This protein binds this small molecule.
Small molecule (SMILES): N=C1N[C@H]2[C@H](CS[C@H]2CCCCC(=O)O)N1

Binding-site contacts:
Ligand atom C4 contacts residue VAL47 of chain 1.B at 3.7 Å (hydrophobic).
Ligand atom N1 contacts residue ASN23 of chain 1.B at 3.6 Å.
Ligand atom C3 contacts residue TYR43 of chain 1.B at 3.5 Å (hydrophobic).
Ligand atom C10 contacts residue ASN49 of chain 1.B at 3.3 Å.
Ligand atom N2 contacts residue LEU25 of chain 1.B at 3.7 Å.
Ligand atom N3 contacts residue SER45 of chain 1.B at 3.7 Å.
Ligand atom C10 contacts residue TRP79 of chain 1.B at 3.8 Å (hydrophobic).
Ligand atom N1 contacts residue TYR43 of chain 1.B at 3.9 Å.
Ligand atom C3 contacts residue SER27 of chain 1.B at 3.5 Å.
Ligand atom C8 contacts residue LEU110 of chain 1.B at 3.7 Å (hydrophobic).
Ligand atom O11 contacts residue GLY48 of chain 1.B at 3.6 Å.
Ligand atom C6 contacts residue TRP108 of chain 1.B at 3.6 Å (hydrophobic).
Ligand atom S1 contacts residue LEU110 of chain 1.B at 3.8 Å.
Ligand atom N3 contacts residue LEU25 of chain 1.B at 3.8 Å.
Ligand atom C5 contacts residue ASP128 of chain 1.B at 3.8 Å.
Ligand atom C9 contacts residue VAL47 of chain 1.B at 3.8 Å (hydrophobic).
Ligand atom C7 contacts residue SER45 of chain 1.B at 3.4 Å.
Ligand atom S1 contacts residue THR90 of chain 1.B at 3.3 Å (h-bond).
Ligand atom C5 contacts residue TRP108 of chain 1.B at 3.8 Å (hydrophobic).
Ligand atom N3 contacts residue TYR43 of chain 1.B at 2.7 Å (h-bond).
Ligand atom C3 contacts residue ASN23 of chain 1.B at 3.6 Å.
Ligand atom N3 contacts residue ASN23 of chain 1.B at 3.0 Å (h-bond).
Ligand atom N2 contacts residue SER45 of chain 1.B at 2.9 Å (h-bond).
Ligand atom C9 contacts residue GLY48 of chain 1.B at 3.9 Å.
Ligand atom N1 contacts residue LEU25 of chain 1.B at 3.4 Å.
Ligand atom C3 contacts residue SER45 of chain 1.B at 3.7 Å.
Ligand atom C3 contacts residue ASP128 of chain 1.B at 3.9 Å.
Ligand atom C7 contacts residue VAL47 of chain 1.B at 3.4 Å (hydrophobic).
Ligand atom N1 contacts residue ASP128 of chain 1.B at 2.9 Å (salt-bridge).
Ligand atom O11 contacts residue ASN49 of chain 1.B at 2.8 Å (h-bond).
Ligand atom C11 contacts residue ASN49 of chain 1.B at 3.7 Å.
Ligand atom C6 contacts residue TRP92 of chain 1.B at 3.8 Å (hydrophobic).
Ligand atom N3 contacts residue SER27 of chain 1.B at 2.4 Å (h-bond).
Ligand atom C9 contacts residue ALA50 of chain 1.B at 4.0 Å (hydrophobic).
Ligand atom C6 contacts residue THR90 of chain 1.B at 3.9 Å.
Ligand atom O12 contacts residue LEU110 of chain 1.B at 3.9 Å.
Ligand atom N2 contacts residue VAL47 of chain 1.B at 3.5 Å.
Ligand atom O12 contacts residue SER88 of chain 1.B at 3.1 Å (h-bond).
Ligand atom C3 contacts residue LEU25 of chain 1.B at 3.4 Å (hydrophobic).
Ligand atom S1 contacts residue TRP79 of chain 1.B at 3.7 Å.

Sequence of chain 4.A:
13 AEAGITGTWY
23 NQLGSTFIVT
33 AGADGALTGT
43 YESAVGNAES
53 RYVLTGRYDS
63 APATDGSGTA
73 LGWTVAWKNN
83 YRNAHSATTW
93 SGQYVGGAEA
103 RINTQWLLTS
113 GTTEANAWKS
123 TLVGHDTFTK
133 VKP

Sequence of chain 1.B:
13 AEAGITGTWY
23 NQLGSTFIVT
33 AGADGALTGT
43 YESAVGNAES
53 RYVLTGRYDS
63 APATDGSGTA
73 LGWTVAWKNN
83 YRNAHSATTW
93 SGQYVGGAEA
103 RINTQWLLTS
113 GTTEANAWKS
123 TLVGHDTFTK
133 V